Binding-site contacts:
Ligand atom C1 contacts residue ASN631 of chain 1.C at 1.4 Å.
Ligand atom C7 contacts residue ASN631 of chain 1.C at 3.1 Å.
Ligand atom C8 contacts residue ASN631 of chain 1.C at 4.3 Å.
Ligand atom O5 contacts residue ASN631 of chain 1.C at 2.4 Å (h-bond).
Ligand atom C5 contacts residue ASN631 of chain 1.C at 3.7 Å.
Ligand atom C2 contacts residue ASN631 of chain 1.C at 2.5 Å.
Ligand atom N2 contacts residue ASN631 of chain 1.C at 2.9 Å (h-bond).
Ligand atom C8 contacts residue TYR629 of chain 1.C at 3.9 Å (hydrophobic).
Ligand atom C3 contacts residue ASN631 of chain 1.C at 3.8 Å.
Ligand atom O7 contacts residue ASN631 of chain 1.C at 3.0 Å (h-bond).
Ligand atom C4 contacts residue ASN631 of chain 1.C at 4.2 Å.

Sequence of chain 1.C:
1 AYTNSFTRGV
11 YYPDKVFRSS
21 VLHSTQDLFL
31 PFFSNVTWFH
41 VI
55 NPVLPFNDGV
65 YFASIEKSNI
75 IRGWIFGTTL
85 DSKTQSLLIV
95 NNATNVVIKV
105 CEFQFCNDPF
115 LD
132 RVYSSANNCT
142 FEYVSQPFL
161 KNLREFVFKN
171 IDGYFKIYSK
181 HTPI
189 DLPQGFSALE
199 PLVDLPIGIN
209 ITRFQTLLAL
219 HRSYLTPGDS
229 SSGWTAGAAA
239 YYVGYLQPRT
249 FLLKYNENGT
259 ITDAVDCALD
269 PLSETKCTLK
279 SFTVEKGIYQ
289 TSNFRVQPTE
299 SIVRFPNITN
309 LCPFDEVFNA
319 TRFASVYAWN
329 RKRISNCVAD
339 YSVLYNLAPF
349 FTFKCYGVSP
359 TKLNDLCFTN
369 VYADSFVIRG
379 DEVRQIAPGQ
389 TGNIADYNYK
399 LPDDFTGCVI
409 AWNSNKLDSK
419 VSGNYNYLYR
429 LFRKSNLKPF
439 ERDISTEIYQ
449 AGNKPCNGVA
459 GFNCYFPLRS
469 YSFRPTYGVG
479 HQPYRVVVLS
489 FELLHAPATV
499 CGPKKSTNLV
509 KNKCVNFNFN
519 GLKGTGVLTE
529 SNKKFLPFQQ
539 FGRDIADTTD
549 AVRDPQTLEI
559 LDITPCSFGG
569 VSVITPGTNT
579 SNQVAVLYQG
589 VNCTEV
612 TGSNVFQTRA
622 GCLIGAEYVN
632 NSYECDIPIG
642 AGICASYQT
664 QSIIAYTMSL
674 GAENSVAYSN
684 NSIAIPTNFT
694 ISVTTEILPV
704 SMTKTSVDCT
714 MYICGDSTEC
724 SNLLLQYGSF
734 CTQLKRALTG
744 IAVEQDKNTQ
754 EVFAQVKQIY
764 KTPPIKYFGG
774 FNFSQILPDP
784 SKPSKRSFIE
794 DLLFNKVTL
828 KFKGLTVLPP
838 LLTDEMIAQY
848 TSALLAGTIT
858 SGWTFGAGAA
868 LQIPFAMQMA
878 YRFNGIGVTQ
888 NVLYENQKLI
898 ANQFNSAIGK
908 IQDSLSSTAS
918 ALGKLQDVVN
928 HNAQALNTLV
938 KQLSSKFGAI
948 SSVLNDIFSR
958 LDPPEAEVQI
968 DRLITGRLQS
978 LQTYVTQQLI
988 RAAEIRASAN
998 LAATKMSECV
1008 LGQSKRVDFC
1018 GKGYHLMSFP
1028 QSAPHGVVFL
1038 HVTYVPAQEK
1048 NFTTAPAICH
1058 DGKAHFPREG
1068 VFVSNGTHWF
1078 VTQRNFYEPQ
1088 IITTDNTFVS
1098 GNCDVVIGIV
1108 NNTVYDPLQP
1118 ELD

The small molecule below binds the protein below.
Small molecule (SMILES): CC(=O)N[C@@H]1[C@@H](O)[C@H](O)[C@@H](CO)O[C@H]1O